Sequence of chain 1.A:
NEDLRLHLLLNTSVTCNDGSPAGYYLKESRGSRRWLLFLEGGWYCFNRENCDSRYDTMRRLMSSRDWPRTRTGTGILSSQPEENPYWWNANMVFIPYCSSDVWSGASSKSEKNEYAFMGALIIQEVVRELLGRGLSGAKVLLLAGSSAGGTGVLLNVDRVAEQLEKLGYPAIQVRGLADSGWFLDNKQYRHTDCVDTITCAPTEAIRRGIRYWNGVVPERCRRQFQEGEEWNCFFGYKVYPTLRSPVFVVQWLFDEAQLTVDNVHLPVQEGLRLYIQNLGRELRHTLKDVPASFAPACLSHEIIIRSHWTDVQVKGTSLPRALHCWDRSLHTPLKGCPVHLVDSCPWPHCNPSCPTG

Binding-site contacts:
Ligand atom C2 contacts residue ASN19 of chain 1.A at 2.5 Å.
Ligand atom C6 contacts residue MET126 of chain 1.A at 4.2 Å (hydrophobic).
Ligand atom C4 contacts residue ASN19 of chain 1.A at 4.2 Å.
Ligand atom O5 contacts residue ASN19 of chain 1.A at 2.3 Å (h-bond).
Ligand atom O6 contacts residue LEU129 of chain 1.A at 3.6 Å.
Ligand atom N2 contacts residue ASN19 of chain 1.A at 2.9 Å (h-bond).
Ligand atom O7 contacts residue ARG136 of chain 1.A at 3.4 Å (salt-bridge).
Ligand atom C6 contacts residue VAL22 of chain 1.A at 3.7 Å (hydrophobic).
Ligand atom O7 contacts residue ASN19 of chain 1.A at 3.0 Å (h-bond).
Ligand atom C5 contacts residue VAL22 of chain 1.A at 3.9 Å (hydrophobic).
Ligand atom C5 contacts residue ASN19 of chain 1.A at 3.6 Å.
Ligand atom C6 contacts residue LEU129 of chain 1.A at 4.1 Å (hydrophobic).
Ligand atom C1 contacts residue VAL22 of chain 1.A at 4.0 Å (hydrophobic).
Ligand atom C7 contacts residue ASN19 of chain 1.A at 3.1 Å.
Ligand atom O7 contacts residue GLU133 of chain 1.A at 4.3 Å.
Ligand atom C7 contacts residue ARG136 of chain 1.A at 4.5 Å.
Ligand atom O5 contacts residue VAL22 of chain 1.A at 3.1 Å.
Ligand atom O5 contacts residue GLU133 of chain 1.A at 4.4 Å.
Ligand atom O6 contacts residue VAL22 of chain 1.A at 4.2 Å.
Ligand atom C1 contacts residue ASN19 of chain 1.A at 1.4 Å.
Ligand atom C8 contacts residue ASN19 of chain 1.A at 4.3 Å.
Ligand atom C3 contacts residue ASN19 of chain 1.A at 3.8 Å.

The protein below binds the small molecule below.
Small molecule (SMILES): CC(=O)N[C@@H]1[C@@H](O)[C@H](O)[C@@H](CO)O[C@H]1O